Sequence of chain 2.A:
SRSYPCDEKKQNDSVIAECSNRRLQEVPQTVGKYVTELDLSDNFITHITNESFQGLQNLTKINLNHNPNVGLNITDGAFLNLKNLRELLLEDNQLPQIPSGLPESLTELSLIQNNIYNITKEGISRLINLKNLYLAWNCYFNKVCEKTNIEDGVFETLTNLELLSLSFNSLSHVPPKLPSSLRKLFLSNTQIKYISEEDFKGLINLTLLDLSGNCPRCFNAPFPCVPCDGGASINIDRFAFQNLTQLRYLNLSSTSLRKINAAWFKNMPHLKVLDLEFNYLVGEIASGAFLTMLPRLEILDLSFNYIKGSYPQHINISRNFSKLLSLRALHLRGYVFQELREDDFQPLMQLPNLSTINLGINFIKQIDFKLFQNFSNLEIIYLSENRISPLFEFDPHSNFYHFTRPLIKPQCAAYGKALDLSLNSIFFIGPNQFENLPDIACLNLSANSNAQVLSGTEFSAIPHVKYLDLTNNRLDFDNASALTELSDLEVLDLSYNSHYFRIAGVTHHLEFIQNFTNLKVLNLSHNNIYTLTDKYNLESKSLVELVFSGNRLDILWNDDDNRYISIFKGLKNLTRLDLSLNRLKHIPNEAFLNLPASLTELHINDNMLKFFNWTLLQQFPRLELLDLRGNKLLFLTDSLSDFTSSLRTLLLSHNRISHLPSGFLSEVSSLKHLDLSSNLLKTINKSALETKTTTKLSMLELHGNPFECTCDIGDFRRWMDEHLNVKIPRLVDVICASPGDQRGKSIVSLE

This protein binds this small molecule.
Small molecule (SMILES): CC(=O)N[C@@H]1[C@@H](O)[C@H](O)[C@@H](CO)O[C@H]1O

Binding-site contacts:
Ligand atom N2 contacts residue PHE656 of chain 2.A at 4.5 Å.
Ligand atom C3 contacts residue ASN658 of chain 2.A at 3.6 Å.
Ligand atom O7 contacts residue ASN658 of chain 2.A at 3.6 Å (h-bond).
Ligand atom C1 contacts residue THR660 of chain 2.A at 4.5 Å.
Ligand atom C7 contacts residue PHE656 of chain 2.A at 3.6 Å (hydrophobic).
Ligand atom C6 contacts residue LEU661 of chain 2.A at 3.7 Å (hydrophobic).
Ligand atom C7 contacts residue ASN634 of chain 2.A at 4.3 Å.
Ligand atom O3 contacts residue ASN634 of chain 2.A at 4.3 Å.
Ligand atom C1 contacts residue ASN634 of chain 2.A at 3.8 Å.
Ligand atom O5 contacts residue ASN634 of chain 2.A at 3.9 Å.
Ligand atom C1 contacts residue LEU661 of chain 2.A at 4.1 Å (hydrophobic).
Ligand atom O7 contacts residue PHE656 of chain 2.A at 3.7 Å.
Ligand atom C8 contacts residue PHE656 of chain 2.A at 3.5 Å (hydrophobic).
Ligand atom N2 contacts residue ASN634 of chain 2.A at 4.5 Å.
Ligand atom C8 contacts residue ASN658 of chain 2.A at 4.5 Å.
Ligand atom O5 contacts residue LEU661 of chain 2.A at 3.2 Å.
Ligand atom C1 contacts residue ASN658 of chain 2.A at 1.4 Å.
Ligand atom C2 contacts residue ASN658 of chain 2.A at 2.2 Å.
Ligand atom N2 contacts residue ASN658 of chain 2.A at 2.7 Å (h-bond).
Ligand atom C5 contacts residue ASN658 of chain 2.A at 3.7 Å.
Ligand atom O5 contacts residue ASN658 of chain 2.A at 2.4 Å (h-bond).
Ligand atom O7 contacts residue ASN634 of chain 2.A at 3.3 Å (h-bond).
Ligand atom C5 contacts residue LEU661 of chain 2.A at 4.0 Å (hydrophobic).
Ligand atom O6 contacts residue THR660 of chain 2.A at 4.4 Å.
Ligand atom C3 contacts residue ASN634 of chain 2.A at 4.4 Å.
Ligand atom C2 contacts residue ASN634 of chain 2.A at 3.7 Å.
Ligand atom C4 contacts residue ASN658 of chain 2.A at 4.1 Å.
Ligand atom C7 contacts residue ASN658 of chain 2.A at 3.4 Å.
Ligand atom O6 contacts residue LEU661 of chain 2.A at 3.9 Å.